Sequence of chain 1.C:
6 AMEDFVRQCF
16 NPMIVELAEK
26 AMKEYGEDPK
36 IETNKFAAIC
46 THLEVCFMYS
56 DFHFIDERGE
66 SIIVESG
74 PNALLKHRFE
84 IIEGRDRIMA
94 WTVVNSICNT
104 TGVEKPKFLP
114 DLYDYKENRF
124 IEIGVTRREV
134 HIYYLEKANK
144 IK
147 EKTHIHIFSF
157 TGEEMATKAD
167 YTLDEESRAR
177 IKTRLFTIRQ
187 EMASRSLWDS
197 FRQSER

Binding-site contacts:
Ligand atom C14 contacts residue MN1 of chain 1.M at 3.0 Å.
Ligand atom C16 contacts residue PHE111 of chain 1.C at 3.9 Å (hydrophobic).
Ligand atom O26 contacts residue MN1 of chain 1.L at 2.2 Å.
Ligand atom O26 contacts residue HIS47 of chain 1.C at 3.1 Å (h-bond).
Ligand atom O28 contacts residue GLU125 of chain 1.C at 3.2 Å (salt-bridge).
Ligand atom CL2 contacts residue LYS143 of chain 1.C at 3.6 Å.
Ligand atom C5 contacts residue TYR30 of chain 1.C at 3.9 Å (hydrophobic).
Ligand atom C15 contacts residue LEU112 of chain 1.C at 3.8 Å (hydrophobic).
Ligand atom O26 contacts residue ILE126 of chain 1.C at 3.1 Å (h-bond).
Ligand atom O25 contacts residue TYR136 of chain 1.C at 3.8 Å.
Ligand atom C17 contacts residue PHE111 of chain 1.C at 3.8 Å (hydrophobic).
Ligand atom O28 contacts residue MN1 of chain 1.L at 2.0 Å.
Ligand atom C4 contacts residue GLU32 of chain 1.C at 3.4 Å.
Ligand atom C24 contacts residue HIS47 of chain 1.C at 3.8 Å.
Ligand atom C23 contacts residue GLU125 of chain 1.C at 3.5 Å.
Ligand atom CL2 contacts residue LYS140 of chain 1.C at 3.7 Å.
Ligand atom C23 contacts residue HIS47 of chain 1.C at 3.9 Å.
Ligand atom C18 contacts residue PHE111 of chain 1.C at 3.9 Å (hydrophobic).
Ligand atom C21 contacts residue LEU112 of chain 1.C at 3.7 Å (hydrophobic).
Ligand atom O27 contacts residue GLU86 of chain 1.C at 3.6 Å.
Ligand atom C24 contacts residue GLU125 of chain 1.C at 3.4 Å.
Ligand atom C23 contacts residue MN1 of chain 1.M at 3.1 Å.
Ligand atom O26 contacts residue GLU125 of chain 1.C at 3.2 Å (salt-bridge).
Ligand atom C13 contacts residue TYR30 of chain 1.C at 3.5 Å (hydrophobic).
Ligand atom C24 contacts residue MN1 of chain 1.L at 2.8 Å.
Ligand atom C23 contacts residue MN1 of chain 1.L at 2.8 Å.
Ligand atom O28 contacts residue HIS47 of chain 1.C at 3.1 Å (h-bond).
Ligand atom C16 contacts residue LEU112 of chain 1.C at 4.0 Å (hydrophobic).
Ligand atom C1 contacts residue TYR30 of chain 1.C at 3.8 Å (hydrophobic).
Ligand atom O28 contacts residue ASP114 of chain 1.C at 3.1 Å (salt-bridge).
Ligand atom C21 contacts residue GLU125 of chain 1.C at 3.7 Å.
Ligand atom C22 contacts residue MN1 of chain 1.M at 3.4 Å.
Ligand atom O28 contacts residue MN1 of chain 1.M at 2.2 Å.
Ligand atom O27 contacts residue MN1 of chain 1.M at 2.0 Å.
Ligand atom C4 contacts residue TYR30 of chain 1.C at 4.1 Å (hydrophobic).
Ligand atom C20 contacts residue GLU125 of chain 1.C at 3.6 Å.
Ligand atom O26 contacts residue TYR136 of chain 1.C at 3.7 Å.
Ligand atom O25 contacts residue MN1 of chain 1.L at 4.0 Å.
Ligand atom O28 contacts residue GLU86 of chain 1.C at 3.7 Å.
Ligand atom C3 contacts residue TYR30 of chain 1.C at 4.0 Å (hydrophobic).

A protein and the small-molecule ligand that binds it are described below.
Small molecule (SMILES): O=C(O)/C(O)=C/C(=O)C1(Cc2ccc(Cl)cc2)CCN(CC2CCCCC2)CC1